Sequence of chain 1.A:
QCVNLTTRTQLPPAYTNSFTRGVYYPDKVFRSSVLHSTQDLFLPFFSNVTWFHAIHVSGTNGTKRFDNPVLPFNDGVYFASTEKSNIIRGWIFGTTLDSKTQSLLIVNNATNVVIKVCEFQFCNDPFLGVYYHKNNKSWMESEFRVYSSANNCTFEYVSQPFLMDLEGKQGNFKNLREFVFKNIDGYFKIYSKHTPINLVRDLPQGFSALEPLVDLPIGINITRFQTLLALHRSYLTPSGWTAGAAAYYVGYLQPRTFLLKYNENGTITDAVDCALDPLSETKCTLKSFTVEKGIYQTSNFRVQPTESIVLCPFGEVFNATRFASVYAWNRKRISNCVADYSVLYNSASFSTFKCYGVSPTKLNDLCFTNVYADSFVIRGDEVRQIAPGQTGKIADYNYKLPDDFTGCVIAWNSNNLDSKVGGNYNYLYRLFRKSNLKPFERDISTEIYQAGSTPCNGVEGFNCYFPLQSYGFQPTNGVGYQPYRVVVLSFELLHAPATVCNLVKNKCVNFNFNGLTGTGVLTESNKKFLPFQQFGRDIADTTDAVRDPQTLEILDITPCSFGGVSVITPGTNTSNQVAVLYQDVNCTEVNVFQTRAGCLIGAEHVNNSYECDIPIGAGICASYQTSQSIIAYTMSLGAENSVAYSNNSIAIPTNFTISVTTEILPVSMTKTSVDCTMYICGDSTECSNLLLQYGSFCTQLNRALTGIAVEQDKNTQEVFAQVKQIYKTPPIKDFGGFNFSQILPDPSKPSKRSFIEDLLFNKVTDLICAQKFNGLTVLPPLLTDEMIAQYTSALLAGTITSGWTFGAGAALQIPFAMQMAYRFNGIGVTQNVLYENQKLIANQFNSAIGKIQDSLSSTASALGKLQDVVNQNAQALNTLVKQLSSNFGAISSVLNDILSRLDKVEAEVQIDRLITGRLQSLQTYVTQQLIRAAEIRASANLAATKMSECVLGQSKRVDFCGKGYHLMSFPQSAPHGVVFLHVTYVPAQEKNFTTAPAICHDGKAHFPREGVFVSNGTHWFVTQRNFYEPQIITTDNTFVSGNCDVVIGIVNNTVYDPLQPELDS

Binding-site contacts:
Ligand atom O7 contacts residue GLY1086 of chain 1.A at 4.3 Å.
Ligand atom C4 contacts residue HIS1088 of chain 1.A at 4.2 Å.
Ligand atom C5 contacts residue ASN1085 of chain 1.A at 3.7 Å.
Ligand atom C8 contacts residue PHE1090 of chain 1.A at 3.5 Å (hydrophobic).
Ligand atom O7 contacts residue SER1084 of chain 1.A at 3.0 Å (h-bond).
Ligand atom C8 contacts residue PHE1062 of chain 1.A at 3.9 Å (hydrophobic).
Ligand atom O7 contacts residue HIS1088 of chain 1.A at 2.8 Å (h-bond).
Ligand atom O3 contacts residue THR1087 of chain 1.A at 4.0 Å.
Ligand atom C6 contacts residue THR1087 of chain 1.A at 3.7 Å.
Ligand atom C3 contacts residue ASN1085 of chain 1.A at 3.8 Å.
Ligand atom C7 contacts residue SER1084 of chain 1.A at 4.1 Å.
Ligand atom O7 contacts residue ASN1085 of chain 1.A at 3.0 Å (h-bond).
Ligand atom O3 contacts residue PHE1090 of chain 1.A at 3.8 Å.
Ligand atom C2 contacts residue THR1087 of chain 1.A at 3.5 Å.
Ligand atom O4 contacts residue THR1087 of chain 1.A at 4.3 Å.
Ligand atom C8 contacts residue ASN1085 of chain 1.A at 3.4 Å.
Ligand atom C7 contacts residue PHE1090 of chain 1.A at 3.4 Å (hydrophobic).
Ligand atom C5 contacts residue THR1087 of chain 1.A at 3.8 Å.
Ligand atom C1 contacts residue GLY1086 of chain 1.A at 4.3 Å.
Ligand atom C2 contacts residue ASN1085 of chain 1.A at 2.5 Å.
Ligand atom C1 contacts residue ASN1085 of chain 1.A at 1.5 Å.
Ligand atom O5 contacts residue THR1087 of chain 1.A at 3.5 Å (h-bond).
Ligand atom C4 contacts residue ASN1085 of chain 1.A at 4.3 Å.
Ligand atom O3 contacts residue HIS1088 of chain 1.A at 3.8 Å.
Ligand atom N2 contacts residue ASN1085 of chain 1.A at 2.9 Å (h-bond).
Ligand atom C3 contacts residue THR1087 of chain 1.A at 3.8 Å.
Ligand atom C4 contacts residue THR1087 of chain 1.A at 3.3 Å.
Ligand atom C8 contacts residue TYR1097 of chain 1.A at 3.3 Å (hydrophobic).
Ligand atom N2 contacts residue PHE1090 of chain 1.A at 3.5 Å.
Ligand atom O7 contacts residue THR1087 of chain 1.A at 4.5 Å.
Ligand atom C1 contacts residue THR1087 of chain 1.A at 4.0 Å.
Ligand atom C7 contacts residue ASN1085 of chain 1.A at 3.1 Å.
Ligand atom O5 contacts residue ASN1085 of chain 1.A at 2.5 Å (h-bond).
Ligand atom C2 contacts residue PHE1090 of chain 1.A at 4.4 Å (hydrophobic).
Ligand atom O7 contacts residue PHE1090 of chain 1.A at 3.6 Å.
Ligand atom C8 contacts residue SER1084 of chain 1.A at 4.0 Å.
Ligand atom C7 contacts residue TYR1097 of chain 1.A at 4.4 Å (hydrophobic).
Ligand atom C7 contacts residue HIS1088 of chain 1.A at 3.9 Å.

This small molecule binds to this protein.
Small molecule (SMILES): CC(=O)N[C@@H]1[C@@H](O)[C@H](O)[C@@H](CO)O[C@H]1O